The protein below binds the small molecule below.
Small molecule (SMILES): Cc1cc(CCCOc2c(Cl)cc(C3=NCCO3)cc2Cl)on1

Sequence of chain 1.A:
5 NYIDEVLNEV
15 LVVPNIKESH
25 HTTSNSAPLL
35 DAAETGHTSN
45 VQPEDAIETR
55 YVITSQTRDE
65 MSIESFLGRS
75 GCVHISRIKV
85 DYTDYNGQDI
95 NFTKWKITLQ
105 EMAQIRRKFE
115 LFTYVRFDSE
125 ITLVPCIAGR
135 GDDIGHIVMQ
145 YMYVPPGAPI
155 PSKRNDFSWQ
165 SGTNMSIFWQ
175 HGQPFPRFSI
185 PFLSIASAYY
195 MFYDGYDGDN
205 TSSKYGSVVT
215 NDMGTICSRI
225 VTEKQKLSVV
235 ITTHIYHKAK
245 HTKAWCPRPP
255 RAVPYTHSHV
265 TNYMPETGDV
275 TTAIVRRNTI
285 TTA

Binding-site contacts:
Ligand atom N3A contacts residue PHE182 of chain 1.A at 4.1 Å.
Ligand atom C2B contacts residue ILE125 of chain 1.A at 4.1 Å (hydrophobic).
Ligand atom O1A contacts residue ILE239 of chain 1.A at 4.3 Å.
Ligand atom N3A contacts residue TYR147 of chain 1.A at 4.1 Å.
Ligand atom C5A contacts residue LEU127 of chain 1.A at 3.8 Å (hydrophobic).
Ligand atom C1B contacts residue ILE125 of chain 1.A at 3.6 Å (hydrophobic).
Ligand atom C4B contacts residue ILE125 of chain 1.A at 4.0 Å (hydrophobic).
Ligand atom C5B contacts residue ILE220 of chain 1.A at 4.3 Å (hydrophobic).
Ligand atom C31 contacts residue LEU103 of chain 1.A at 4.1 Å (hydrophobic).
Ligand atom C4A contacts residue TYR145 of chain 1.A at 3.7 Å (hydrophobic).
Ligand atom C2C contacts residue ILE101 of chain 1.A at 4.2 Å (hydrophobic).
Ligand atom CL1 contacts residue ILE239 of chain 1.A at 4.0 Å.
Ligand atom C2B contacts residue ILE184 of chain 1.A at 4.1 Å (hydrophobic).
Ligand atom C3 contacts residue MET217 of chain 1.A at 4.2 Å (hydrophobic).
Ligand atom CL2 contacts residue ILE184 of chain 1.A at 4.2 Å.
Ligand atom C4 contacts residue LEU103 of chain 1.A at 3.6 Å (hydrophobic).
Ligand atom CL2 contacts residue TYR147 of chain 1.A at 2.4 Å.
Ligand atom C2A contacts residue PHE182 of chain 1.A at 4.1 Å (hydrophobic).
Ligand atom C6B contacts residue ILE125 of chain 1.A at 3.3 Å (hydrophobic).
Ligand atom C2A contacts residue ILE220 of chain 1.A at 4.1 Å (hydrophobic).
Ligand atom O1 contacts residue MET217 of chain 1.A at 2.7 Å (h-bond).
Ligand atom C3 contacts residue LEU103 of chain 1.A at 4.3 Å (hydrophobic).
Ligand atom CL2 contacts residue LEU187 of chain 1.A at 3.9 Å.
Ligand atom O1B contacts residue ILE125 of chain 1.A at 4.1 Å.
Ligand atom C3B contacts residue ILE125 of chain 1.A at 4.3 Å (hydrophobic).
Ligand atom C4B contacts residue ILE220 of chain 1.A at 4.2 Å (hydrophobic).
Ligand atom C3B contacts residue TYR147 of chain 1.A at 3.3 Å (hydrophobic).
Ligand atom C2C contacts residue MET217 of chain 1.A at 3.9 Å (hydrophobic).
Ligand atom C4A contacts residue MET146 of chain 1.A at 4.0 Å (hydrophobic).
Ligand atom C3C contacts residue ILE101 of chain 1.A at 3.8 Å (hydrophobic).
Ligand atom C5 contacts residue MET217 of chain 1.A at 3.8 Å (hydrophobic).
Ligand atom CL1 contacts residue ILE125 of chain 1.A at 3.7 Å.
Ligand atom O1A contacts residue LEU127 of chain 1.A at 4.1 Å.
Ligand atom N2 contacts residue MET217 of chain 1.A at 3.1 Å (h-bond).
Ligand atom C2B contacts residue TYR147 of chain 1.A at 3.4 Å (hydrophobic).
Ligand atom N2 contacts residue ASN215 of chain 1.A at 4.0 Å.
Ligand atom C5B contacts residue ILE125 of chain 1.A at 3.5 Å (hydrophobic).
Ligand atom C5A contacts residue TYR145 of chain 1.A at 3.7 Å (hydrophobic).
Ligand atom C31 contacts residue MET195 of chain 1.A at 3.9 Å (hydrophobic).
Ligand atom N3A contacts residue ILE220 of chain 1.A at 4.3 Å.